The protein below binds the small molecule below.
Small molecule (SMILES): C[C@@H](O)CN1CCN(CC(=O)O)CCN(CC(=O)O)CCN(CC(=O)O)CC1

Binding-site contacts:
Ligand atom C14 contacts residue ARG73 of chain 1.A at 3.7 Å.
Ligand atom C4 contacts residue GD1 of chain 1.H at 3.7 Å.
Ligand atom O1 contacts residue DO31 of chain 1.C at 2.8 Å (h-bond).
Ligand atom C8 contacts residue GD1 of chain 1.H at 3.6 Å.
Ligand atom C11 contacts residue GD1 of chain 1.H at 3.2 Å.
Ligand atom O6 contacts residue ARG73 of chain 1.A at 3.7 Å.
Ligand atom C16 contacts residue LEU75 of chain 1.A at 3.7 Å (hydrophobic).
Ligand atom C3 contacts residue GD1 of chain 1.H at 3.6 Å.
Ligand atom O1 contacts residue GD1 of chain 1.H at 2.2 Å.
Ligand atom O3 contacts residue DO31 of chain 1.C at 3.3 Å (h-bond).
Ligand atom O2 contacts residue DO31 of chain 1.C at 3.2 Å (h-bond).
Ligand atom C5 contacts residue ARG73 of chain 1.A at 3.6 Å.
Ligand atom C4 contacts residue TRP62 of chain 1.A at 3.4 Å (hydrophobic).
Ligand atom C6 contacts residue LEU75 of chain 1.A at 3.6 Å (hydrophobic).
Ligand atom N4 contacts residue GD1 of chain 1.H at 2.7 Å.
Ligand atom C16 contacts residue GD1 of chain 1.H at 3.2 Å.
Ligand atom C9 contacts residue DO31 of chain 1.C at 3.4 Å.
Ligand atom C7 contacts residue GD1 of chain 1.H at 3.5 Å.
Ligand atom O5 contacts residue GD1 of chain 1.H at 2.6 Å.
Ligand atom O3 contacts residue GD1 of chain 1.H at 2.3 Å.
Ligand atom C17 contacts residue ASP101 of chain 1.A at 3.6 Å.
Ligand atom C10 contacts residue GD1 of chain 1.H at 3.2 Å.
Ligand atom C14 contacts residue GD1 of chain 1.H at 3.4 Å.
Ligand atom C12 contacts residue GD1 of chain 1.H at 3.4 Å.
Ligand atom C15 contacts residue GD1 of chain 1.H at 3.2 Å.
Ligand atom C8 contacts residue TRP62 of chain 1.A at 3.7 Å (hydrophobic).
Ligand atom C5 contacts residue GD1 of chain 1.H at 3.6 Å.
Ligand atom C13 contacts residue GD1 of chain 1.H at 3.4 Å.
Ligand atom N1 contacts residue GD1 of chain 1.H at 2.8 Å.
Ligand atom C11 contacts residue DO31 of chain 1.C at 3.5 Å.
Ligand atom C9 contacts residue GD1 of chain 1.H at 3.1 Å.
Ligand atom C15 contacts residue ASP101 of chain 1.A at 3.6 Å.
Ligand atom O2 contacts residue ASN103 of chain 1.A at 3.1 Å (h-bond).
Ligand atom O7 contacts residue GD1 of chain 1.H at 2.2 Å.
Ligand atom C6 contacts residue GD1 of chain 1.H at 3.6 Å.
Ligand atom O4 contacts residue DO31 of chain 1.C at 2.6 Å (h-bond).
Ligand atom N2 contacts residue GD1 of chain 1.H at 2.8 Å.
Ligand atom C5 contacts residue TRP62 of chain 1.A at 3.7 Å (hydrophobic).
Ligand atom C6 contacts residue TRP62 of chain 1.A at 3.5 Å (hydrophobic).
Ligand atom N3 contacts residue GD1 of chain 1.H at 2.8 Å.

Sequence of chain 1.A:
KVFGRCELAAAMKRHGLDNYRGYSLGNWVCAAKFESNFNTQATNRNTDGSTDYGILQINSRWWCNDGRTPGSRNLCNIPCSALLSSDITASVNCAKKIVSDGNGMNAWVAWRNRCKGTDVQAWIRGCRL